Binding-site contacts:
Ligand atom O25 contacts residue ASN374 of chain 1.A at 3.2 Å (h-bond).
Ligand atom O25 contacts residue LEU370 of chain 1.A at 3.6 Å.
Ligand atom N16 contacts residue PHE193 of chain 1.A at 3.5 Å.
Ligand atom C24 contacts residue MET202 of chain 1.A at 3.4 Å (hydrophobic).
Ligand atom N15 contacts residue MET391 of chain 1.A at 3.6 Å.
Ligand atom C18 contacts residue PHE193 of chain 1.A at 3.7 Å (hydrophobic).
Ligand atom C11 contacts residue PHE193 of chain 1.A at 3.5 Å (hydrophobic).
Ligand atom N13 contacts residue PHE193 of chain 1.A at 3.5 Å.
Ligand atom C14 contacts residue ASN374 of chain 1.A at 3.9 Å.
Ligand atom N19 contacts residue LEU370 of chain 1.A at 3.7 Å.
Ligand atom C20 contacts residue LEU370 of chain 1.A at 3.5 Å (hydrophobic).
Ligand atom C23 contacts residue TRP367 of chain 1.A at 3.4 Å (hydrophobic).
Ligand atom C24 contacts residue HIS371 of chain 1.A at 3.3 Å.
Ligand atom C22 contacts residue TRP367 of chain 1.A at 3.6 Å (hydrophobic).
Ligand atom N15 contacts residue ASN374 of chain 1.A at 2.8 Å (h-bond).
Ligand atom C6 contacts residue GLU194 of chain 1.A at 3.7 Å.
Ligand atom N10 contacts residue ILE395 of chain 1.A at 3.8 Å.
Ligand atom C22 contacts residue LEU110 of chain 1.A at 3.8 Å (hydrophobic).
Ligand atom O25 contacts residue MET202 of chain 1.A at 3.2 Å.
Ligand atom C21 contacts residue MET202 of chain 1.A at 3.6 Å (hydrophobic).
Ligand atom C2 contacts residue LEU388 of chain 1.A at 3.7 Å (hydrophobic).
Ligand atom N15 contacts residue GLU194 of chain 1.A at 2.7 Å (salt-bridge).
Ligand atom N17 contacts residue PHE193 of chain 1.A at 3.7 Å.
Ligand atom C9 contacts residue PHE193 of chain 1.A at 3.7 Å (hydrophobic).
Ligand atom C14 contacts residue PHE193 of chain 1.A at 3.5 Å (hydrophobic).
Ligand atom N12 contacts residue ILE395 of chain 1.A at 3.6 Å.
Ligand atom N17 contacts residue ASN374 of chain 1.A at 3.2 Å (h-bond).
Ligand atom N10 contacts residue PHE193 of chain 1.A at 3.3 Å.
Ligand atom C20 contacts residue PHE193 of chain 1.A at 3.8 Å (hydrophobic).
Ligand atom N19 contacts residue PHE193 of chain 1.A at 3.8 Å.
Ligand atom C11 contacts residue ILE395 of chain 1.A at 3.8 Å (hydrophobic).
Ligand atom C21 contacts residue LEU370 of chain 1.A at 3.4 Å (hydrophobic).
Ligand atom C1 contacts residue LEU388 of chain 1.A at 3.6 Å (hydrophobic).
Ligand atom N13 contacts residue GLU194 of chain 1.A at 3.7 Å.
Ligand atom C5 contacts residue HIS385 of chain 1.A at 3.8 Å.
Ligand atom C14 contacts residue GLU194 of chain 1.A at 3.6 Å.
Ligand atom N17 contacts residue LEU370 of chain 1.A at 3.7 Å.
Ligand atom N12 contacts residue PHE193 of chain 1.A at 3.5 Å.
Ligand atom C22 contacts residue LEU370 of chain 1.A at 3.7 Å (hydrophobic).
Ligand atom C23 contacts residue LEU110 of chain 1.A at 3.8 Å (hydrophobic).

This protein binds this small molecule.
Small molecule (SMILES): Nc1nc(NCCc2ccc(O)cc2)nc2nc(-c3ccco3)nn12

Sequence of chain 1.A:
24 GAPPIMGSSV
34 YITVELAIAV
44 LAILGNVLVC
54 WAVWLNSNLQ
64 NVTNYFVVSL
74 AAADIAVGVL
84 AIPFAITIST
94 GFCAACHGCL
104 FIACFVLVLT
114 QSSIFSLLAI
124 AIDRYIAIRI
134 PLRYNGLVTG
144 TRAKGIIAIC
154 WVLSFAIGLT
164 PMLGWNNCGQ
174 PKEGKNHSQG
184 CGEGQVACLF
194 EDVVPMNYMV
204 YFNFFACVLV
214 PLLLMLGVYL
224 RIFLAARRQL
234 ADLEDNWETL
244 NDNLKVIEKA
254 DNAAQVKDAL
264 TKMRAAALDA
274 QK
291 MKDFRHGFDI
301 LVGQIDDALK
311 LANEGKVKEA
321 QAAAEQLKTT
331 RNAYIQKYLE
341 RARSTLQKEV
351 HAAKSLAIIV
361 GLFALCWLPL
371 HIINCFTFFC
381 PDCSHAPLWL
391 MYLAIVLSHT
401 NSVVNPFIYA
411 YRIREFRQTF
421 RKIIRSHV